Sequence of chain 1.A:
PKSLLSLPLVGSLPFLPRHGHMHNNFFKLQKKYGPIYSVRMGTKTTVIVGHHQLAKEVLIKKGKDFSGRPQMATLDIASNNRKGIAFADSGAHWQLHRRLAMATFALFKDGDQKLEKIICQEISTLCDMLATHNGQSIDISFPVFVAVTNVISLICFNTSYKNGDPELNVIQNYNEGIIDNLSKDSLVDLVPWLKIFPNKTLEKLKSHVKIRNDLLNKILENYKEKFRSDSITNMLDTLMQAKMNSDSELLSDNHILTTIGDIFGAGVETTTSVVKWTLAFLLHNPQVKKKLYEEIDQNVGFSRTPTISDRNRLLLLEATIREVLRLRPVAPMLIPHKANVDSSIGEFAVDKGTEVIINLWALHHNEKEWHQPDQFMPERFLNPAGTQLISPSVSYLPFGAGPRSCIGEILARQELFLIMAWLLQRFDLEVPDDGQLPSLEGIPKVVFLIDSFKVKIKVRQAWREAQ

Binding-site contacts:
Ligand atom N22 contacts residue HEM1 of chain 1.E at 3.7 Å.
Ligand atom C20 contacts residue ILE353 of chain 1.A at 4.1 Å (hydrophobic).
Ligand atom C18 contacts residue ASP280 of chain 1.A at 4.1 Å.
Ligand atom C23 contacts residue THR288 of chain 1.A at 3.4 Å.
Ligand atom O14 contacts residue ASN184 of chain 1.A at 3.1 Å (h-bond).
Ligand atom O16 contacts residue TYR183 of chain 1.A at 3.7 Å.
Ligand atom C09 contacts residue PHE96 of chain 1.A at 4.2 Å (hydrophobic).
Ligand atom C10 contacts residue ASP280 of chain 1.A at 3.9 Å.
Ligand atom O16 contacts residue ARG221 of chain 1.A at 3.6 Å.
Ligand atom C05 contacts residue GLY283 of chain 1.A at 4.1 Å.
Ligand atom C26 contacts residue PHE96 of chain 1.A at 3.6 Å (hydrophobic).
Ligand atom C24 contacts residue ALA349 of chain 1.A at 4.2 Å (hydrophobic).
Ligand atom O14 contacts residue TYR183 of chain 1.A at 3.9 Å.
Ligand atom C09 contacts residue ASP280 of chain 1.A at 3.6 Å.
Ligand atom C04 contacts residue ILE188 of chain 1.A at 3.5 Å (hydrophobic).
Ligand atom N22 contacts residue THR288 of chain 1.A at 3.6 Å.
Ligand atom C13 contacts residue ASN184 of chain 1.A at 3.4 Å.
Ligand atom C15 contacts residue ILE187 of chain 1.A at 3.4 Å (hydrophobic).
Ligand atom C11 contacts residue GLY283 of chain 1.A at 4.0 Å.
Ligand atom C15 contacts residue ASN184 of chain 1.A at 3.0 Å.
Ligand atom C04 contacts residue ASN184 of chain 1.A at 4.0 Å.
Ligand atom C03 contacts residue ILE188 of chain 1.A at 3.7 Å (hydrophobic).
Ligand atom C15 contacts residue TYR183 of chain 1.A at 3.6 Å (hydrophobic).
Ligand atom O14 contacts residue ILE187 of chain 1.A at 3.6 Å.
Ligand atom C06 contacts residue VAL464 of chain 1.A at 3.9 Å (hydrophobic).
Ligand atom C26 contacts residue ILE353 of chain 1.A at 4.2 Å (hydrophobic).
Ligand atom C26 contacts residue VAL464 of chain 1.A at 3.2 Å (hydrophobic).
Ligand atom C15 contacts residue ARG221 of chain 1.A at 4.1 Å.
Ligand atom C07 contacts residue VAL465 of chain 1.A at 3.7 Å (hydrophobic).
Ligand atom C24 contacts residue HEM1 of chain 1.E at 4.0 Å.
Ligand atom C24 contacts residue ILE353 of chain 1.A at 3.5 Å (hydrophobic).
Ligand atom C19 contacts residue ALA284 of chain 1.A at 3.2 Å (hydrophobic).
Ligand atom C18 contacts residue ALA284 of chain 1.A at 3.2 Å (hydrophobic).
Ligand atom C01 contacts residue VAL464 of chain 1.A at 4.3 Å (hydrophobic).
Ligand atom C03 contacts residue GLU287 of chain 1.A at 3.8 Å.
Ligand atom C08 contacts residue PHE96 of chain 1.A at 4.2 Å (hydrophobic).
Ligand atom C06 contacts residue VAL465 of chain 1.A at 3.8 Å (hydrophobic).
Ligand atom C17 contacts residue PHE96 of chain 1.A at 4.2 Å (hydrophobic).
Ligand atom O16 contacts residue ASN184 of chain 1.A at 3.1 Å (h-bond).
Ligand atom C23 contacts residue HEM1 of chain 1.E at 2.6 Å.

This small molecule binds to this protein.
Small molecule (SMILES): [C-]#[N+][C@H](C)[C@@H]1CC[C@@H]2[C@@H]3CC[C@H]4C[C@@H](OC=O)CC[C@]4(C)[C@H]3CC[C@@]21C